Sequence of chain 44.C:
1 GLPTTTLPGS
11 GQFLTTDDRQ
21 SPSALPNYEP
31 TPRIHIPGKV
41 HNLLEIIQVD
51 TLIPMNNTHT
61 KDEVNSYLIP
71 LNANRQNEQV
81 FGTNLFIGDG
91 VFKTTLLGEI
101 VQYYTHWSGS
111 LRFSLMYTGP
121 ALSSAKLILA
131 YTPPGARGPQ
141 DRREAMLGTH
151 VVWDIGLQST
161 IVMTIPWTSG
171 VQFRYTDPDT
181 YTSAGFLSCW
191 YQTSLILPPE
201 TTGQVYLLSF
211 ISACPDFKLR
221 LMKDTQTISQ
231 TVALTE

Binding-site contacts:
Ligand atom O1B contacts residue TYR128 of chain 44.A at 3.9 Å.
Ligand atom C4 contacts residue PHE186 of chain 44.A at 3.6 Å (hydrophobic).
Ligand atom C2C contacts residue VAL188 of chain 44.A at 3.2 Å (hydrophobic).
Ligand atom C6B contacts residue TYR197 of chain 44.A at 3.6 Å (hydrophobic).
Ligand atom C31 contacts residue SER175 of chain 44.A at 3.6 Å.
Ligand atom O1B contacts residue MET221 of chain 44.A at 3.4 Å.
Ligand atom C5B contacts residue LEU106 of chain 44.A at 3.5 Å (hydrophobic).
Ligand atom C5 contacts residue PHE186 of chain 44.A at 3.5 Å (hydrophobic).
Ligand atom C3B contacts residue MET221 of chain 44.A at 3.8 Å (hydrophobic).
Ligand atom C6C contacts residue VAL191 of chain 44.A at 3.2 Å (hydrophobic).
Ligand atom O1 contacts residue ALA24 of chain 44.C at 3.6 Å.
Ligand atom C5C contacts residue TYR128 of chain 44.A at 3.5 Å (hydrophobic).
Ligand atom C31 contacts residue ALA150 of chain 44.A at 3.5 Å (hydrophobic).
Ligand atom C3 contacts residue PRO174 of chain 44.A at 3.8 Å (hydrophobic).
Ligand atom C5B contacts residue TYR197 of chain 44.A at 3.7 Å (hydrophobic).
Ligand atom C4 contacts residue TYR152 of chain 44.A at 3.9 Å (hydrophobic).
Ligand atom C1B contacts residue MET221 of chain 44.A at 3.8 Å (hydrophobic).
Ligand atom O1 contacts residue PHE186 of chain 44.A at 3.5 Å.
Ligand atom C31 contacts residue VAL176 of chain 44.A at 3.3 Å (hydrophobic).
Ligand atom N3A contacts residue ASN219 of chain 44.A at 3.0 Å (h-bond).
Ligand atom CM1 contacts residue SER107 of chain 44.A at 3.9 Å.
Ligand atom N2 contacts residue ALA24 of chain 44.C at 3.4 Å.
Ligand atom C4B contacts residue LEU106 of chain 44.A at 3.7 Å (hydrophobic).
Ligand atom O1 contacts residue TYR152 of chain 44.A at 3.9 Å.
Ligand atom C6C contacts residue MET221 of chain 44.A at 3.7 Å (hydrophobic).
Ligand atom C4 contacts residue MET224 of chain 44.A at 3.8 Å (hydrophobic).
Ligand atom C31 contacts residue PRO174 of chain 44.A at 3.4 Å (hydrophobic).
Ligand atom O1 contacts residue VAL188 of chain 44.A at 3.8 Å.
Ligand atom C3C contacts residue VAL188 of chain 44.A at 3.3 Å (hydrophobic).
Ligand atom C2B contacts residue MET221 of chain 44.A at 3.5 Å (hydrophobic).
Ligand atom C5C contacts residue ILE104 of chain 44.A at 3.8 Å (hydrophobic).
Ligand atom C4C contacts residue TYR152 of chain 44.A at 3.8 Å (hydrophobic).
Ligand atom N2 contacts residue PHE186 of chain 44.A at 3.7 Å.
Ligand atom C4A contacts residue ASN219 of chain 44.A at 3.5 Å.
Ligand atom C7C contacts residue TYR197 of chain 44.A at 3.8 Å (hydrophobic).
Ligand atom C3 contacts residue PHE186 of chain 44.A at 3.8 Å (hydrophobic).
Ligand atom C6B contacts residue LEU106 of chain 44.A at 3.9 Å (hydrophobic).
Ligand atom C3C contacts residue TYR128 of chain 44.A at 3.9 Å (hydrophobic).
Ligand atom C7C contacts residue TYR128 of chain 44.A at 3.6 Å (hydrophobic).
Ligand atom C5 contacts residue TYR152 of chain 44.A at 3.8 Å (hydrophobic).

The small molecule below binds the protein below.
Small molecule (SMILES): Cc1cc(CCCCCCCOc2ccc(C3=N[C@@H](C)CO3)cc2)on1

Sequence of chain 44.A:
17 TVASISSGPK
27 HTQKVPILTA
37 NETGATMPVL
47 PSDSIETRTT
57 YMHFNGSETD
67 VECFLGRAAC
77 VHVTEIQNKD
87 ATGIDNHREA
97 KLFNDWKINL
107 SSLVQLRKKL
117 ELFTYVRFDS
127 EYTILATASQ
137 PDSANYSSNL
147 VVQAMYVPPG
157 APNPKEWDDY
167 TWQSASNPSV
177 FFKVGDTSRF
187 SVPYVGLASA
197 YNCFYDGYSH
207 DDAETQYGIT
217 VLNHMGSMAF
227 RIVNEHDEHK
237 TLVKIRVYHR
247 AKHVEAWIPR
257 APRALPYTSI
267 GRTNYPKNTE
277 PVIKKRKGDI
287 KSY